This protein binds this small molecule.
Small molecule (SMILES): CN(C)CCCC(=O)Nc1ccc(C(=O)N2CCC[C@@H](Nc3ncc(Cl)c(-c4c[nH]c5ccccc45)n3)C2)cc1

Binding-site contacts:
Ligand atom NAR contacts residue CYS327 of chain 1.D at 3.4 Å (h-bond).
Ligand atom CBA contacts residue ASP107 of chain 1.D at 3.3 Å.
Ligand atom CBN contacts residue GLU329 of chain 1.D at 3.3 Å.
Ligand atom CAP contacts residue CYS327 of chain 1.D at 3.0 Å (hydrophobic).
Ligand atom C6 contacts residue ALA42 of chain 1.D at 3.6 Å (hydrophobic).
Ligand atom NBB contacts residue TYR103 of chain 1.D at 3.7 Å.
Ligand atom CBL contacts residue CYS327 of chain 1.D at 1.6 Å (hydrophobic).
Ligand atom CAZ contacts residue ILE21 of chain 1.D at 3.8 Å (hydrophobic).
Ligand atom C2 contacts residue MET104 of chain 1.D at 3.5 Å (hydrophobic).
Ligand atom OAE contacts residue ILE21 of chain 1.D at 3.4 Å.
Ligand atom OAU contacts residue CYS327 of chain 1.D at 3.3 Å (h-bond).
Ligand atom NBK contacts residue LYS44 of chain 1.D at 3.6 Å.
Ligand atom CBH contacts residue MET104 of chain 1.D at 3.4 Å (hydrophobic).
Ligand atom CAG contacts residue GLU113 of chain 1.D at 3.8 Å.
Ligand atom C5 contacts residue LEU154 of chain 1.D at 3.8 Å (hydrophobic).
Ligand atom C6 contacts residue GLU102 of chain 1.D at 3.5 Å.
Ligand atom CBJ contacts residue CYS327 of chain 1.D at 2.6 Å (hydrophobic).
Ligand atom NAR contacts residue GLU113 of chain 1.D at 2.9 Å (salt-bridge).
Ligand atom NBI contacts residue CYS327 of chain 1.D at 3.8 Å.
Ligand atom CAK contacts residue GLN325 of chain 1.D at 3.6 Å.
Ligand atom CAY contacts residue GLU23 of chain 1.D at 3.8 Å.
Ligand atom CBE contacts residue LYS44 of chain 1.D at 3.9 Å.
Ligand atom CAY contacts residue VAL29 of chain 1.D at 3.6 Å (hydrophobic).
Ligand atom CAB contacts residue ASP105 of chain 1.D at 3.9 Å.
Ligand atom CAB contacts residue MET104 of chain 1.D at 3.6 Å (hydrophobic).
Ligand atom CAZ contacts residue VAL29 of chain 1.D at 3.8 Å (hydrophobic).
Ligand atom CAL contacts residue GLN325 of chain 1.D at 3.4 Å.
Ligand atom C6 contacts residue MET104 of chain 1.D at 3.6 Å (hydrophobic).
Ligand atom NBB contacts residue MET104 of chain 1.D at 2.7 Å (h-bond).
Ligand atom CBG contacts residue ASP107 of chain 1.D at 3.7 Å.
Ligand atom N1 contacts residue MET104 of chain 1.D at 3.0 Å (h-bond).
Ligand atom CBD contacts residue VAL29 of chain 1.D at 3.6 Å (hydrophobic).
Ligand atom CBD contacts residue ILE21 of chain 1.D at 3.7 Å (hydrophobic).
Ligand atom CAH contacts residue ILE21 of chain 1.D at 3.8 Å (hydrophobic).
Ligand atom CBN contacts residue GLU113 of chain 1.D at 3.1 Å.
Ligand atom C5 contacts residue ALA42 of chain 1.D at 3.7 Å (hydrophobic).
Ligand atom CBN contacts residue CYS327 of chain 1.D at 3.5 Å (hydrophobic).
Ligand atom CBM contacts residue CYS327 of chain 1.D at 2.9 Å (hydrophobic).
Ligand atom CL5 contacts residue PHE101 of chain 1.D at 3.5 Å.
Ligand atom CAT contacts residue MET104 of chain 1.D at 3.3 Å (hydrophobic).

Sequence of chain 1.D:
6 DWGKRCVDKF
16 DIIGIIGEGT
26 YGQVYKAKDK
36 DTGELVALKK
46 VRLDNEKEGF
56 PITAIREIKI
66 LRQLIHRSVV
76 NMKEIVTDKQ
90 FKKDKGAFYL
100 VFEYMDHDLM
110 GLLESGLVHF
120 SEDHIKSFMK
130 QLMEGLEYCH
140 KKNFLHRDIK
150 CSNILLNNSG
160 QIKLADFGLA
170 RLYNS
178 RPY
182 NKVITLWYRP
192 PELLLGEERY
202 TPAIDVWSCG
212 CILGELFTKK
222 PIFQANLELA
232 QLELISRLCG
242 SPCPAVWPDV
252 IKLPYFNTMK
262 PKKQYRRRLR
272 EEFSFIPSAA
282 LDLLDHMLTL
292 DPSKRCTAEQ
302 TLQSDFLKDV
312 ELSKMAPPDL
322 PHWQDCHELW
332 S